The protein below binds the small molecule below.
Small molecule (SMILES): CC(=O)N[C@@H]1[C@@H](O)[C@H](O)[C@@H](CO)O[C@H]1O

Sequence of chain 1.D:
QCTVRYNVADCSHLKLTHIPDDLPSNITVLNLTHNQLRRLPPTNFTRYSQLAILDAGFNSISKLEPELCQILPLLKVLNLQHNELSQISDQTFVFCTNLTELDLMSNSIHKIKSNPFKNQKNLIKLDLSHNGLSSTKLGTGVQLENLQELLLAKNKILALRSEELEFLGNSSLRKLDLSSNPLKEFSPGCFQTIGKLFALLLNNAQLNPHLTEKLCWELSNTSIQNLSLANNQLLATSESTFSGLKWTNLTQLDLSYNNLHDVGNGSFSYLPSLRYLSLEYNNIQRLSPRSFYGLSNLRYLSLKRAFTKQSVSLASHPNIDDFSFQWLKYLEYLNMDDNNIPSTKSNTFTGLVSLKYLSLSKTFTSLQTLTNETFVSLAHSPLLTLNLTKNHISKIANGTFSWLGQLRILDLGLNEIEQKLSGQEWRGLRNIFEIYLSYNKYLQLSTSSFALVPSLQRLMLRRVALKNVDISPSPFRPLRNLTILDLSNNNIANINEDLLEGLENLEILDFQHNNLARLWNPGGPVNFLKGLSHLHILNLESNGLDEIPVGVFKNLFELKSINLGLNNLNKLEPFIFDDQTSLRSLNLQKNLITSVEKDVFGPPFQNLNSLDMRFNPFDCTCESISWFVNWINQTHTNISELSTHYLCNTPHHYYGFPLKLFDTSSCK

Binding-site contacts:
Ligand atom C4 contacts residue ASN44 of chain 1.D at 4.2 Å.
Ligand atom C7 contacts residue PRO41 of chain 1.D at 3.4 Å (hydrophobic).
Ligand atom O7 contacts residue HIS18 of chain 1.D at 3.5 Å.
Ligand atom C7 contacts residue HIS18 of chain 1.D at 4.2 Å.
Ligand atom C8 contacts residue PRO41 of chain 1.D at 4.2 Å (hydrophobic).
Ligand atom N2 contacts residue ASN44 of chain 1.D at 2.9 Å (h-bond).
Ligand atom N2 contacts residue ILE19 of chain 1.D at 4.0 Å.
Ligand atom C7 contacts residue ASN44 of chain 1.D at 4.1 Å.
Ligand atom C7 contacts residue ILE19 of chain 1.D at 4.0 Å (hydrophobic).
Ligand atom O7 contacts residue PRO41 of chain 1.D at 3.5 Å.
Ligand atom C1 contacts residue ASN44 of chain 1.D at 1.4 Å.
Ligand atom O5 contacts residue ASN44 of chain 1.D at 2.4 Å (h-bond).
Ligand atom O7 contacts residue ILE19 of chain 1.D at 3.2 Å (h-bond).
Ligand atom O3 contacts residue HIS18 of chain 1.D at 4.3 Å.
Ligand atom C2 contacts residue ASN44 of chain 1.D at 2.5 Å.
Ligand atom C5 contacts residue ASN44 of chain 1.D at 3.7 Å.
Ligand atom N2 contacts residue PRO41 of chain 1.D at 3.3 Å.
Ligand atom C8 contacts residue ARG38 of chain 1.D at 4.4 Å.
Ligand atom C3 contacts residue ASN44 of chain 1.D at 3.8 Å.